A small-molecule ligand and the protein it binds are described below.
Small molecule (SMILES): CC(=O)N[C@@H]1[C@@H](O[C@@H]2O[C@H](CO)[C@@H](O[C@@H]3O[C@H](CO)[C@H](O)[C@H](O[C@]4(C(=O)O)C[C@H](O)[C@@H](NC(C)=O)[C@H]([C@H](O)[C@H](O)CO)O4)[C@H]3O)[C@H](O)[C@H]2NC(C)=O)[C@@H](O)[C@@H](CO)O[C@H]1O

Sequence of chain 1.A:
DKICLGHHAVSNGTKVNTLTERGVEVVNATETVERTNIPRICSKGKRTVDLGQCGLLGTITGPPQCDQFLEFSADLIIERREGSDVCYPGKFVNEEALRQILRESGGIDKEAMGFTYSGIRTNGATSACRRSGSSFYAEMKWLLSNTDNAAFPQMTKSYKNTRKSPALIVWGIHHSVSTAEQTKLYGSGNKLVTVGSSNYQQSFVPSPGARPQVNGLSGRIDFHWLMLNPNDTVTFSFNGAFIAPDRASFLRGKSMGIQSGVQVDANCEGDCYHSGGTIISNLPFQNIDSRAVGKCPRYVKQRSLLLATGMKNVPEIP

Binding-site contacts:
Ligand atom C7 contacts residue GLN213 of chain 1.A at 3.1 Å.
Ligand atom N2 contacts residue GLN213 of chain 1.A at 3.6 Å (h-bond).
Ligand atom C6 contacts residue GLY216 of chain 1.A at 3.8 Å.
Ligand atom O1B contacts residue SER127 of chain 1.A at 3.4 Å (h-bond).
Ligand atom O4 contacts residue ALA125 of chain 1.A at 3.5 Å (h-bond).
Ligand atom O10 contacts residue LEU185 of chain 1.A at 3.3 Å.
Ligand atom C11 contacts residue TRP142 of chain 1.A at 3.7 Å (hydrophobic).
Ligand atom N5 contacts residue ALA125 of chain 1.A at 2.9 Å (h-bond).
Ligand atom C11 contacts residue GLY124 of chain 1.A at 3.8 Å.
Ligand atom C10 contacts residue TRP142 of chain 1.A at 3.9 Å (hydrophobic).
Ligand atom C8 contacts residue GLU181 of chain 1.A at 3.6 Å.
Ligand atom O7 contacts residue GLN213 of chain 1.A at 3.2 Å (h-bond).
Ligand atom C11 contacts residue LEU144 of chain 1.A at 3.6 Å (hydrophobic).
Ligand atom O9 contacts residue HIS174 of chain 1.A at 3.2 Å (h-bond).
Ligand atom C9 contacts residue TRP142 of chain 1.A at 3.8 Å (hydrophobic).
Ligand atom C5 contacts residue LEU217 of chain 1.A at 3.7 Å (hydrophobic).
Ligand atom O1A contacts residue THR126 of chain 1.A at 2.5 Å (h-bond).
Ligand atom C1 contacts residue GLN213 of chain 1.A at 3.8 Å.
Ligand atom C4 contacts residue ALA125 of chain 1.A at 3.2 Å (hydrophobic).
Ligand atom C8 contacts residue SER218 of chain 1.A at 3.4 Å.
Ligand atom N5 contacts residue TRP142 of chain 1.A at 3.9 Å.
Ligand atom C5 contacts residue ALA125 of chain 1.A at 3.6 Å (hydrophobic).
Ligand atom O9 contacts residue GLU181 of chain 1.A at 2.8 Å (salt-bridge).
Ligand atom O3 contacts residue GLY216 of chain 1.A at 3.9 Å.
Ligand atom O6 contacts residue GLY216 of chain 1.A at 2.8 Å (h-bond).
Ligand atom O3 contacts residue GLN213 of chain 1.A at 3.2 Å (h-bond).
Ligand atom O6 contacts residue VAL177 of chain 1.A at 3.9 Å.
Ligand atom O8 contacts residue TYR88 of chain 1.A at 3.6 Å.
Ligand atom C1 contacts residue THR126 of chain 1.A at 3.7 Å.
Ligand atom O7 contacts residue GLN213 of chain 1.A at 2.2 Å (h-bond).
Ligand atom C9 contacts residue HIS174 of chain 1.A at 3.6 Å.
Ligand atom O9 contacts residue TYR88 of chain 1.A at 2.5 Å (h-bond).
Ligand atom C5 contacts residue GLY216 of chain 1.A at 3.8 Å.
Ligand atom C1 contacts residue SER127 of chain 1.A at 3.6 Å.
Ligand atom O1A contacts residue SER127 of chain 1.A at 3.0 Å (h-bond).
Ligand atom C2 contacts residue GLN213 of chain 1.A at 3.3 Å.
Ligand atom C9 contacts residue GLU181 of chain 1.A at 3.3 Å.
Ligand atom C9 contacts residue TYR88 of chain 1.A at 3.5 Å (hydrophobic).
Ligand atom O7 contacts residue SER218 of chain 1.A at 3.8 Å.
Ligand atom C8 contacts residue VAL177 of chain 1.A at 3.6 Å (hydrophobic).